The protein below binds the small molecule below.
Small molecule (SMILES): CC(=O)N[C@H]1[C@@H](O[C@H]2[C@H](O)[C@@H](NC(C)=O)CO[C@@H]2CO)O[C@H](CO)[C@@H](O[C@@H]2O[C@H](CO)[C@@H](O)[C@H](O[C@@H]3O[C@H](CO)[C@@H](O)[C@H](O)[C@@H]3O)[C@@H]2O)[C@@H]1O

Sequence of chain 1.B:
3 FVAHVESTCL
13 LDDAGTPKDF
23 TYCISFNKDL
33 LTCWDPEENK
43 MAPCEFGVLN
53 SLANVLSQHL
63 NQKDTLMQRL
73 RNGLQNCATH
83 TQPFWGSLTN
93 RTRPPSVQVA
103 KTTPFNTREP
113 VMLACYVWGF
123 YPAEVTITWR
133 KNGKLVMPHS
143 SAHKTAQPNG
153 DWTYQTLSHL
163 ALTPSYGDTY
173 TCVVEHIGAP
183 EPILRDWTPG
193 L

Sequence of chain 2.D:
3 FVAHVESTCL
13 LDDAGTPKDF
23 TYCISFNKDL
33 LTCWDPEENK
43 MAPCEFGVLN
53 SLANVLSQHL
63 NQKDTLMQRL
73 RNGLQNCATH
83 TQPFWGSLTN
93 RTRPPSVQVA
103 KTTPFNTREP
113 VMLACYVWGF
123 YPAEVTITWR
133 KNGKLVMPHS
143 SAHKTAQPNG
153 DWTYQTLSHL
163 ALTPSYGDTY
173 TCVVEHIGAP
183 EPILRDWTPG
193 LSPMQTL

Binding-site contacts:
Ligand atom O2 contacts residue ASN52 of chain 2.D at 3.0 Å (h-bond).
Ligand atom O6 contacts residue GLY49 of chain 2.D at 3.7 Å.
Ligand atom O5 contacts residue ASN15 of chain 1.A at 2.4 Å (h-bond).
Ligand atom C4 contacts residue VAL50 of chain 2.D at 4.0 Å (hydrophobic).
Ligand atom O3 contacts residue VAL50 of chain 2.D at 3.6 Å.
Ligand atom N2 contacts residue VAL50 of chain 2.D at 4.1 Å.
Ligand atom C5 contacts residue GLY49 of chain 2.D at 3.7 Å.
Ligand atom C3 contacts residue ASN15 of chain 1.A at 3.7 Å.
Ligand atom C3 contacts residue VAL50 of chain 2.D at 3.8 Å (hydrophobic).
Ligand atom C8 contacts residue ASN15 of chain 1.A at 3.9 Å.
Ligand atom O7 contacts residue VAL50 of chain 2.D at 3.4 Å.
Ligand atom O5 contacts residue ASN52 of chain 2.D at 3.6 Å (h-bond).
Ligand atom O2 contacts residue SER53 of chain 2.D at 3.7 Å.
Ligand atom C4 contacts residue ASN52 of chain 2.D at 3.9 Å.
Ligand atom C3 contacts residue PHE48 of chain 2.D at 3.9 Å (hydrophobic).
Ligand atom C6 contacts residue LEU12 of chain 1.B at 3.5 Å (hydrophobic).
Ligand atom C2 contacts residue ASN15 of chain 1.A at 2.4 Å.
Ligand atom O6 contacts residue VAL50 of chain 2.D at 3.9 Å.
Ligand atom O5 contacts residue VAL50 of chain 2.D at 3.7 Å.
Ligand atom C5 contacts residue VAL50 of chain 2.D at 3.9 Å (hydrophobic).
Ligand atom C5 contacts residue LYS20 of chain 1.B at 3.8 Å.
Ligand atom C7 contacts residue ASN15 of chain 1.A at 2.9 Å.
Ligand atom O7 contacts residue ASN15 of chain 1.A at 3.1 Å (h-bond).
Ligand atom O6 contacts residue ASN52 of chain 2.D at 3.2 Å (h-bond).
Ligand atom C8 contacts residue LEU13 of chain 1.A at 3.3 Å (hydrophobic).
Ligand atom C1 contacts residue ASN15 of chain 1.A at 1.5 Å.
Ligand atom C1 contacts residue VAL50 of chain 2.D at 3.8 Å (hydrophobic).
Ligand atom O5 contacts residue LYS20 of chain 1.B at 3.5 Å.
Ligand atom C3 contacts residue SER53 of chain 2.D at 4.0 Å.
Ligand atom O5 contacts residue GLY49 of chain 2.D at 3.8 Å.
Ligand atom O3 contacts residue PHE48 of chain 2.D at 4.0 Å.
Ligand atom C2 contacts residue SER53 of chain 2.D at 4.0 Å.
Ligand atom C3 contacts residue GLY49 of chain 2.D at 4.0 Å.
Ligand atom N2 contacts residue PHE48 of chain 2.D at 4.0 Å.
Ligand atom N2 contacts residue ASN15 of chain 1.A at 2.5 Å (h-bond).
Ligand atom C5 contacts residue ASN15 of chain 1.A at 3.7 Å.
Ligand atom C2 contacts residue VAL50 of chain 2.D at 3.1 Å (hydrophobic).
Ligand atom C2 contacts residue ASN52 of chain 2.D at 4.1 Å.
Ligand atom C8 contacts residue LYS20 of chain 1.B at 3.5 Å.
Ligand atom C8 contacts residue GLN14 of chain 1.A at 4.0 Å.

Sequence of chain 1.A:
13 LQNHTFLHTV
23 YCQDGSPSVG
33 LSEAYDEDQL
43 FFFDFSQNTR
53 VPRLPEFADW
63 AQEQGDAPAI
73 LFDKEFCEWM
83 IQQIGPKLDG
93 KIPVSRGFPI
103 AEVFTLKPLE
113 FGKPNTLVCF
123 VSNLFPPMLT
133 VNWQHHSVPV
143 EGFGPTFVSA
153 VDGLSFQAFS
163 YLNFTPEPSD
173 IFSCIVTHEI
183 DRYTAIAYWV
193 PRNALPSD